A protein and the small-molecule ligand that binds it are described below.
Small molecule (SMILES): CC(=O)N[C@H]1[C@H](O[C@H]2[C@H](O)[C@@H](NC(C)=O)CO[C@@H]2CO)O[C@H](CO)[C@@H](O[C@@H]2O[C@H](CO[C@H]3O[C@H](CO)[C@@H](O)[C@H](O)[C@@H]3O)[C@@H](O)[C@H](O[C@H]3O[C@H](CO)[C@@H](O)[C@H](O)[C@@H]3O[C@H]3O[C@H](CO)[C@@H](O)[C@H](O)[C@@H]3O)[C@@H]2O)[C@@H]1O

Sequence of chain 1.S:
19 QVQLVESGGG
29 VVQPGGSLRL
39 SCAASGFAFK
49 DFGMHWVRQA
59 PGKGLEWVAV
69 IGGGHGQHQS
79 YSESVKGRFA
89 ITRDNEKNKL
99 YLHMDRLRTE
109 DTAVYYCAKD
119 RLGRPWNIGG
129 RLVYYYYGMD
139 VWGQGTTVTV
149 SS

Sequence of chain 1.Q:
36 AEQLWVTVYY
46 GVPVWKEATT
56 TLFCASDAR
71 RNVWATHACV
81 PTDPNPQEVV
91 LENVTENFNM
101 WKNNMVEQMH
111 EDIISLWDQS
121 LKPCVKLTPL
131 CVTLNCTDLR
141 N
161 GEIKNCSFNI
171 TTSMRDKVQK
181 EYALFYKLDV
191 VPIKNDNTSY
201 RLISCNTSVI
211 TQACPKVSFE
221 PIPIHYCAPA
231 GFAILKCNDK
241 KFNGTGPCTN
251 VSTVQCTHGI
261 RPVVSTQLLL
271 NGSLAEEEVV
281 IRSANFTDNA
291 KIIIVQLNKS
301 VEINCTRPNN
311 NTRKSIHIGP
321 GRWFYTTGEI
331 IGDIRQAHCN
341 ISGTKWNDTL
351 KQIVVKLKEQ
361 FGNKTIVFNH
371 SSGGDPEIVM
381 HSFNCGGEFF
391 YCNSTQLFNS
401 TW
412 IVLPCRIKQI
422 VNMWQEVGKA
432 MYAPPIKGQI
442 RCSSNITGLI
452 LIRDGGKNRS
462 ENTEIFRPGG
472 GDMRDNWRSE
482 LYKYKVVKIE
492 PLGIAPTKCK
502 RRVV

Binding-site contacts:
Ligand atom C5 contacts residue ASN250 of chain 1.Q at 3.6 Å.
Ligand atom C8 contacts residue GLU88 of chain 1.Q at 4.2 Å.
Ligand atom O3 contacts residue ARG104 of chain 1.S at 3.5 Å (salt-bridge).
Ligand atom C1 contacts residue HIS73 of chain 1.S at 4.0 Å.
Ligand atom C1 contacts residue ASN238 of chain 1.Q at 4.3 Å.
Ligand atom O4 contacts residue ARG104 of chain 1.S at 4.5 Å.
Ligand atom O7 contacts residue ASN250 of chain 1.Q at 3.6 Å (h-bond).
Ligand atom C8 contacts residue VAL90 of chain 1.Q at 4.4 Å (hydrophobic).
Ligand atom C3 contacts residue ASN250 of chain 1.Q at 3.8 Å.
Ligand atom O6 contacts residue ALA88 of chain 1.S at 3.5 Å.
Ligand atom O6 contacts residue ASN238 of chain 1.Q at 3.2 Å (h-bond).
Ligand atom O5 contacts residue ASN250 of chain 1.Q at 2.3 Å (h-bond).
Ligand atom O7 contacts residue ARG91 of chain 1.S at 4.0 Å.
Ligand atom C8 contacts residue ARG91 of chain 1.S at 3.7 Å.
Ligand atom O5 contacts residue ASN238 of chain 1.Q at 3.4 Å.
Ligand atom C6 contacts residue ASN250 of chain 1.Q at 4.5 Å.
Ligand atom N2 contacts residue HIS73 of chain 1.S at 4.1 Å.
Ligand atom C4 contacts residue ASN250 of chain 1.Q at 4.2 Å.
Ligand atom C2 contacts residue ASN250 of chain 1.Q at 2.4 Å.
Ligand atom C8 contacts residue ASN93 of chain 1.S at 3.4 Å.
Ligand atom C8 contacts residue HIS73 of chain 1.S at 4.3 Å.
Ligand atom C6 contacts residue GLU88 of chain 1.Q at 4.1 Å.
Ligand atom C5 contacts residue ASN238 of chain 1.Q at 4.4 Å.
Ligand atom C6 contacts residue ASN238 of chain 1.Q at 3.5 Å.
Ligand atom N2 contacts residue ASN250 of chain 1.Q at 2.9 Å (h-bond).
Ligand atom O7 contacts residue GLN75 of chain 1.S at 4.2 Å.
Ligand atom C7 contacts residue ASN250 of chain 1.Q at 3.5 Å.
Ligand atom C8 contacts residue GLY72 of chain 1.S at 4.5 Å.
Ligand atom C1 contacts residue ASN250 of chain 1.Q at 1.4 Å.
Ligand atom C7 contacts residue ARG91 of chain 1.S at 4.0 Å.